A small-molecule ligand and the protein it binds are described below.
Small molecule (SMILES): O=C(CCCCCn1ccnc1)N[C@@H](Cc1ccccc1)C(=O)O

Binding-site contacts:
Ligand atom C10 contacts residue ALA333 of chain 1.B at 3.2 Å (hydrophobic).
Ligand atom C09 contacts residue HEM1 of chain 1.E at 3.5 Å.
Ligand atom C10 contacts residue ALA331 of chain 1.B at 4.0 Å (hydrophobic).
Ligand atom C22 contacts residue LEU440 of chain 1.B at 3.8 Å (hydrophobic).
Ligand atom N2 contacts residue HEM1 of chain 1.E at 2.4 Å.
Ligand atom O24 contacts residue ALA331 of chain 1.B at 3.5 Å.
Ligand atom O24 contacts residue PRO332 of chain 1.B at 3.7 Å.
Ligand atom C3 contacts residue ILE271 of chain 1.B at 3.7 Å (hydrophobic).
Ligand atom C1 contacts residue HEM1 of chain 1.E at 3.2 Å.
Ligand atom C17 contacts residue LEU440 of chain 1.B at 4.0 Å (hydrophobic).
Ligand atom O16 contacts residue SER75 of chain 1.B at 3.0 Å (h-bond).
Ligand atom C20 contacts residue LEU78 of chain 1.B at 4.0 Å (hydrophobic).
Ligand atom N12 contacts residue ALA333 of chain 1.B at 3.7 Å.
Ligand atom C8 contacts residue LEU78 of chain 1.B at 4.2 Å (hydrophobic).
Ligand atom C4 contacts residue ILE271 of chain 1.B at 3.3 Å (hydrophobic).
Ligand atom C10 contacts residue HEM1 of chain 1.E at 3.8 Å.
Ligand atom C20 contacts residue LEU440 of chain 1.B at 3.4 Å (hydrophobic).
Ligand atom O24 contacts residue ALA333 of chain 1.B at 3.1 Å (h-bond).
Ligand atom O16 contacts residue ALA333 of chain 1.B at 3.9 Å.
Ligand atom C3 contacts residue ALA267 of chain 1.B at 3.9 Å (hydrophobic).
Ligand atom C18 contacts residue LEU440 of chain 1.B at 3.4 Å (hydrophobic).
Ligand atom C14 contacts residue SER75 of chain 1.B at 3.9 Å.
Ligand atom C19 contacts residue LEU78 of chain 1.B at 3.6 Å (hydrophobic).
Ligand atom C21 contacts residue ILE266 of chain 1.B at 4.1 Å (hydrophobic).
Ligand atom N2 contacts residue ALA267 of chain 1.B at 3.5 Å.
Ligand atom C19 contacts residue VAL81 of chain 1.B at 3.8 Å (hydrophobic).
Ligand atom C22 contacts residue ILE271 of chain 1.B at 3.7 Å (hydrophobic).
Ligand atom C20 contacts residue VAL81 of chain 1.B at 3.6 Å (hydrophobic).
Ligand atom C09 contacts residue LEU78 of chain 1.B at 4.2 Å (hydrophobic).
Ligand atom C21 contacts residue ILE271 of chain 1.B at 4.0 Å (hydrophobic).
Ligand atom C21 contacts residue LEU440 of chain 1.B at 3.7 Å (hydrophobic).
Ligand atom C23 contacts residue LEU440 of chain 1.B at 3.5 Å (hydrophobic).
Ligand atom C1 contacts residue ALA267 of chain 1.B at 3.8 Å (hydrophobic).
Ligand atom C7 contacts residue LEU78 of chain 1.B at 3.9 Å (hydrophobic).
Ligand atom C11 contacts residue ALA333 of chain 1.B at 3.0 Å (hydrophobic).
Ligand atom C3 contacts residue HEM1 of chain 1.E at 3.1 Å.
Ligand atom C7 contacts residue ALA90 of chain 1.B at 4.1 Å (hydrophobic).
Ligand atom N5 contacts residue ILE271 of chain 1.B at 4.2 Å.
Ligand atom C17 contacts residue ALA77 of chain 1.B at 3.6 Å (hydrophobic).
Ligand atom C19 contacts residue LEU440 of chain 1.B at 3.2 Å (hydrophobic).

Sequence of chain 1.B:
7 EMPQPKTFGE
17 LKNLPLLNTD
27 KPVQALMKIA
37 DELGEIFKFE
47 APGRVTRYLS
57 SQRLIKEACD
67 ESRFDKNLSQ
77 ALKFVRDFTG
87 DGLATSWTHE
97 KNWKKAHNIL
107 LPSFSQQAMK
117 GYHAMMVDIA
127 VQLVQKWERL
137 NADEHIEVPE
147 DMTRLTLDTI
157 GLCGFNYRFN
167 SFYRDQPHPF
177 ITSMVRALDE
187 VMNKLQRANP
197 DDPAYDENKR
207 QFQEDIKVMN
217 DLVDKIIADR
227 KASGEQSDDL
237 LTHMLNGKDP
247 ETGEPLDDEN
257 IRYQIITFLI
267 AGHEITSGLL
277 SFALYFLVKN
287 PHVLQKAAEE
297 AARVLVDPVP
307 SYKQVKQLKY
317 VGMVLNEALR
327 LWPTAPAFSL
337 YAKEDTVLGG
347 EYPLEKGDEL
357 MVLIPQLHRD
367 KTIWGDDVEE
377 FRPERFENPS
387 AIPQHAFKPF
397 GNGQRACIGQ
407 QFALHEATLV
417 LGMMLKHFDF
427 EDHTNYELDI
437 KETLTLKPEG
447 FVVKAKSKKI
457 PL